Binding-site contacts:
Ligand atom C2 contacts residue GLU180 of chain 1.B at 3.2 Å.
Ligand atom C2 contacts residue TRP136 of chain 1.B at 3.8 Å (hydrophobic).
Ligand atom O2 contacts residue GLU216 of chain 1.B at 2.9 Å (salt-bridge).
Ligand atom O2 contacts residue MN1 of chain 1.H at 2.4 Å.
Ligand atom O1 contacts residue HIS219 of chain 1.B at 4.2 Å.
Ligand atom O3 contacts residue TRP136 of chain 1.B at 3.0 Å.
Ligand atom O2 contacts residue ASP286 of chain 1.B at 3.2 Å (salt-bridge).
Ligand atom O5 contacts residue PHE93 of chain 1.B at 3.9 Å.
Ligand atom C5 contacts residue TRP15 of chain 1.B at 4.0 Å (hydrophobic).
Ligand atom O2 contacts residue HIS219 of chain 1.B at 3.0 Å (h-bond).
Ligand atom C4 contacts residue MN1 of chain 1.H at 3.3 Å.
Ligand atom O1 contacts residue TRP136 of chain 1.B at 3.8 Å.
Ligand atom C4 contacts residue GLU180 of chain 1.B at 4.1 Å.
Ligand atom O2 contacts residue GLU180 of chain 1.B at 3.1 Å (salt-bridge).
Ligand atom C2 contacts residue ASP286 of chain 1.B at 3.7 Å.
Ligand atom O3 contacts residue GLU180 of chain 1.B at 2.8 Å (salt-bridge).
Ligand atom C2 contacts residue GLU216 of chain 1.B at 4.1 Å.
Ligand atom O1 contacts residue MN1 of chain 1.G at 1.6 Å.
Ligand atom C2 contacts residue MN1 of chain 1.G at 3.0 Å.
Ligand atom O5 contacts residue HIS53 of chain 1.B at 2.9 Å (h-bond).
Ligand atom C1 contacts residue MN1 of chain 1.H at 4.1 Å.
Ligand atom C1 contacts residue TRP136 of chain 1.B at 3.5 Å (hydrophobic).
Ligand atom C1 contacts residue MN1 of chain 1.G at 2.6 Å.
Ligand atom O4 contacts residue TRP15 of chain 1.B at 3.6 Å.
Ligand atom C3 contacts residue MN1 of chain 1.H at 2.5 Å.
Ligand atom C2 contacts residue MN1 of chain 1.H at 2.9 Å.
Ligand atom C3 contacts residue GLU180 of chain 1.B at 3.0 Å.
Ligand atom O5 contacts residue TRP136 of chain 1.B at 3.7 Å.
Ligand atom C2 contacts residue HIS219 of chain 1.B at 3.7 Å.
Ligand atom O3 contacts residue MN1 of chain 1.H at 3.7 Å.
Ligand atom C5 contacts residue HIS53 of chain 1.B at 3.3 Å.
Ligand atom O4 contacts residue MN1 of chain 1.H at 3.8 Å.
Ligand atom C3 contacts residue ASP244 of chain 1.B at 3.9 Å.
Ligand atom C3 contacts residue TRP136 of chain 1.B at 4.2 Å (hydrophobic).
Ligand atom C3 contacts residue ASP286 of chain 1.B at 3.1 Å.
Ligand atom C4 contacts residue TRP15 of chain 1.B at 3.8 Å (hydrophobic).
Ligand atom C4 contacts residue ASP286 of chain 1.B at 2.9 Å.
Ligand atom O2 contacts residue MN1 of chain 1.G at 2.7 Å.
Ligand atom O4 contacts residue ASP286 of chain 1.B at 3.0 Å (salt-bridge).
Ligand atom O1 contacts residue PHE25 of chain 2.A at 3.4 Å.

Sequence of chain 2.A:
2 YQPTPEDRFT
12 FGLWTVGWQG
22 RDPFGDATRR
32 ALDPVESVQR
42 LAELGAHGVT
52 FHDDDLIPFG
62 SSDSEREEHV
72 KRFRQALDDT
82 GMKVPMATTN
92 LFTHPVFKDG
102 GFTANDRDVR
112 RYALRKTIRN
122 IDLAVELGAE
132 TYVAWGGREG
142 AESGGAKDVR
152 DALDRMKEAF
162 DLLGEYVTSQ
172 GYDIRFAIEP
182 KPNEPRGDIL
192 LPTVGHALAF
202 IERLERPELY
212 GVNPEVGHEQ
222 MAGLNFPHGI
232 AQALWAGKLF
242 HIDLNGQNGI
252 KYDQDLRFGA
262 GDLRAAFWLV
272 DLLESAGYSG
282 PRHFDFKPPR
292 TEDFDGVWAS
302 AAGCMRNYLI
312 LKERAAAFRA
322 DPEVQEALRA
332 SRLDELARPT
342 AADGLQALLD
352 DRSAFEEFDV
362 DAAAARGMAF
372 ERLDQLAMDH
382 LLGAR

Sequence of chain 1.B:
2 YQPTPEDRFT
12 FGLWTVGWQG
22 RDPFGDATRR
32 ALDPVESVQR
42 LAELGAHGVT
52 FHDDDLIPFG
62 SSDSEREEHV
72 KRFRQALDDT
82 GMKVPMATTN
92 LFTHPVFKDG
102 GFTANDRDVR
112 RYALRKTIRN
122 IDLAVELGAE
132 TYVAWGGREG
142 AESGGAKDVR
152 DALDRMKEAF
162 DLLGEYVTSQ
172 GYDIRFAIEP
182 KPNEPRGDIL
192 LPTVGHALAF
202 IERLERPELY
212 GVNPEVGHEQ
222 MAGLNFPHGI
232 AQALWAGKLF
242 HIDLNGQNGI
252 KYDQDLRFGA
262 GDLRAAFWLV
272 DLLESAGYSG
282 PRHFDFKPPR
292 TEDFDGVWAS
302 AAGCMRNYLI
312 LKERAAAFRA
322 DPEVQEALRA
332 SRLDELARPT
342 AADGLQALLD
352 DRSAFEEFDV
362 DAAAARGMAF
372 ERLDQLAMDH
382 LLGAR

This small molecule binds to this protein.
Small molecule (SMILES): OC[C@@H](O)C(O)[C@@H](O)CO